Sequence of chain 1.B:
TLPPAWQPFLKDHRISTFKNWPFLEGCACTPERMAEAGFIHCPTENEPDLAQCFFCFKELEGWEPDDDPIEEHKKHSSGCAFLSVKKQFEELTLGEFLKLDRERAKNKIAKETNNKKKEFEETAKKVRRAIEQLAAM

A protein and the small-molecule ligand that binds it are described below.
Small molecule (SMILES): C[C@H](N)C(=O)N[C@@H](C)C(=O)N[C@@H](CCC(=O)O)C(=O)N[C@H](C=O)CCCN=C(N)N

Binding-site contacts:
Ligand atom N contacts residue GLU65 of chain 1.B at 3.2 Å (salt-bridge).
Ligand atom NE contacts residue GLU51 of chain 1.B at 3.1 Å (salt-bridge).
Ligand atom CD contacts residue GLU63 of chain 1.B at 3.5 Å.
Ligand atom CG contacts residue GLU63 of chain 1.B at 3.9 Å.
Ligand atom CA contacts residue GLU63 of chain 1.B at 3.8 Å.
Ligand atom C contacts residue LEU64 of chain 1.B at 3.9 Å (hydrophobic).
Ligand atom C contacts residue HIS80 of chain 1.B at 3.9 Å.
Ligand atom C contacts residue GLU65 of chain 1.B at 3.9 Å.
Ligand atom NH2 contacts residue GLU51 of chain 1.B at 3.4 Å (salt-bridge).
Ligand atom O contacts residue LEU64 of chain 1.B at 3.4 Å.
Ligand atom CA contacts residue GLU76 of chain 1.B at 3.8 Å.
Ligand atom CZ contacts residue LEU54 of chain 1.B at 3.7 Å (hydrophobic).
Ligand atom CB contacts residue GLU76 of chain 1.B at 3.9 Å.
Ligand atom NH2 contacts residue LEU54 of chain 1.B at 3.4 Å.
Ligand atom CA contacts residue GLU65 of chain 1.B at 3.5 Å.
Ligand atom CB contacts residue TRP67 of chain 1.B at 4.0 Å (hydrophobic).
Ligand atom CA contacts residue ASP71 of chain 1.B at 4.0 Å.
Ligand atom N contacts residue GLU76 of chain 1.B at 2.9 Å (salt-bridge).
Ligand atom O contacts residue GLU76 of chain 1.B at 3.6 Å (salt-bridge).
Ligand atom OE1 contacts residue LYS62 of chain 1.B at 2.9 Å.
Ligand atom N contacts residue ASP71 of chain 1.B at 3.4 Å (salt-bridge).
Ligand atom OE1 contacts residue HIS80 of chain 1.B at 3.8 Å.
Ligand atom CB contacts residue ASP71 of chain 1.B at 4.0 Å.
Ligand atom CB contacts residue GLY66 of chain 1.B at 4.0 Å.
Ligand atom N contacts residue GLY66 of chain 1.B at 4.1 Å.
Ligand atom N contacts residue GLU63 of chain 1.B at 3.5 Å (salt-bridge).
Ligand atom CZ contacts residue GLU51 of chain 1.B at 3.7 Å.
Ligand atom CA contacts residue GLY66 of chain 1.B at 3.5 Å.
Ligand atom CD contacts residue LYS62 of chain 1.B at 3.1 Å.
Ligand atom C contacts residue GLU76 of chain 1.B at 4.1 Å.
Ligand atom NH2 contacts residue THR48 of chain 1.B at 3.9 Å.
Ligand atom CA contacts residue HIS80 of chain 1.B at 4.1 Å.
Ligand atom CZ contacts residue GLU63 of chain 1.B at 3.7 Å.
Ligand atom C contacts residue GLU63 of chain 1.B at 4.1 Å.
Ligand atom O contacts residue HIS80 of chain 1.B at 3.0 Å (h-bond).
Ligand atom NE contacts residue LEU54 of chain 1.B at 3.9 Å.
Ligand atom O contacts residue GLU65 of chain 1.B at 3.2 Å (salt-bridge).
Ligand atom OE2 contacts residue LYS62 of chain 1.B at 2.6 Å (salt-bridge).
Ligand atom CB contacts residue GLU65 of chain 1.B at 3.1 Å.
Ligand atom NH1 contacts residue GLU63 of chain 1.B at 3.0 Å (salt-bridge).